Binding-site contacts:
Ligand atom O7 contacts residue ASN333 of chain 1.A at 4.3 Å.
Ligand atom C5 contacts residue ASN333 of chain 1.A at 3.6 Å.
Ligand atom O5 contacts residue ASN333 of chain 1.A at 2.2 Å (h-bond).
Ligand atom C7 contacts residue ASN333 of chain 1.A at 4.1 Å.
Ligand atom C4 contacts residue ASN333 of chain 1.A at 4.3 Å.
Ligand atom N2 contacts residue ILE332 of chain 1.A at 3.6 Å.
Ligand atom C7 contacts residue ILE332 of chain 1.A at 4.0 Å (hydrophobic).
Ligand atom C1 contacts residue ASN333 of chain 1.A at 1.4 Å.
Ligand atom C8 contacts residue ILE332 of chain 1.A at 3.8 Å (hydrophobic).
Ligand atom C2 contacts residue ASN333 of chain 1.A at 2.6 Å.
Ligand atom O6 contacts residue ASN333 of chain 1.A at 4.4 Å.
Ligand atom N2 contacts residue ASN333 of chain 1.A at 3.3 Å (h-bond).
Ligand atom C2 contacts residue ILE332 of chain 1.A at 4.5 Å (hydrophobic).
Ligand atom C1 contacts residue ILE332 of chain 1.A at 4.2 Å (hydrophobic).
Ligand atom C3 contacts residue ASN333 of chain 1.A at 3.9 Å.

Sequence of chain 1.A:
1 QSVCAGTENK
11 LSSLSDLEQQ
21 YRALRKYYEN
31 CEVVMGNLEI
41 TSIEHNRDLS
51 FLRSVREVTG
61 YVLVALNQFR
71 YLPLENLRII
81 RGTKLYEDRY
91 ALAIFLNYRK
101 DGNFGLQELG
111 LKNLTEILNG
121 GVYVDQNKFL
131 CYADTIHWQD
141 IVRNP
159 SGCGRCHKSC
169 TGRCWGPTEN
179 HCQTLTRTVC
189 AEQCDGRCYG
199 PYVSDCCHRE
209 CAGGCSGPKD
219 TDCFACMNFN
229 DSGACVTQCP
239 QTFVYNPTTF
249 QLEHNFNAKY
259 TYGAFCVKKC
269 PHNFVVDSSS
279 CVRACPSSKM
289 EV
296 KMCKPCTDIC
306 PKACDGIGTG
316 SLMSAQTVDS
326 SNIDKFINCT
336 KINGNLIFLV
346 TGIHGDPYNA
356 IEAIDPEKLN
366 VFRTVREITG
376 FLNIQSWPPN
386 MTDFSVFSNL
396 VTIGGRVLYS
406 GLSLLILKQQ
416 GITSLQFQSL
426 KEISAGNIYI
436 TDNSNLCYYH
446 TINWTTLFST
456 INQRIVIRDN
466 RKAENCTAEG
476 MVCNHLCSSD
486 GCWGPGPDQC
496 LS

A protein and the small-molecule ligand that binds it are described below.
Small molecule (SMILES): CC(=O)N[C@@H]1[C@@H](O)[C@H](O)[C@@H](CO)O[C@H]1O